Sequence of chain 1.B:
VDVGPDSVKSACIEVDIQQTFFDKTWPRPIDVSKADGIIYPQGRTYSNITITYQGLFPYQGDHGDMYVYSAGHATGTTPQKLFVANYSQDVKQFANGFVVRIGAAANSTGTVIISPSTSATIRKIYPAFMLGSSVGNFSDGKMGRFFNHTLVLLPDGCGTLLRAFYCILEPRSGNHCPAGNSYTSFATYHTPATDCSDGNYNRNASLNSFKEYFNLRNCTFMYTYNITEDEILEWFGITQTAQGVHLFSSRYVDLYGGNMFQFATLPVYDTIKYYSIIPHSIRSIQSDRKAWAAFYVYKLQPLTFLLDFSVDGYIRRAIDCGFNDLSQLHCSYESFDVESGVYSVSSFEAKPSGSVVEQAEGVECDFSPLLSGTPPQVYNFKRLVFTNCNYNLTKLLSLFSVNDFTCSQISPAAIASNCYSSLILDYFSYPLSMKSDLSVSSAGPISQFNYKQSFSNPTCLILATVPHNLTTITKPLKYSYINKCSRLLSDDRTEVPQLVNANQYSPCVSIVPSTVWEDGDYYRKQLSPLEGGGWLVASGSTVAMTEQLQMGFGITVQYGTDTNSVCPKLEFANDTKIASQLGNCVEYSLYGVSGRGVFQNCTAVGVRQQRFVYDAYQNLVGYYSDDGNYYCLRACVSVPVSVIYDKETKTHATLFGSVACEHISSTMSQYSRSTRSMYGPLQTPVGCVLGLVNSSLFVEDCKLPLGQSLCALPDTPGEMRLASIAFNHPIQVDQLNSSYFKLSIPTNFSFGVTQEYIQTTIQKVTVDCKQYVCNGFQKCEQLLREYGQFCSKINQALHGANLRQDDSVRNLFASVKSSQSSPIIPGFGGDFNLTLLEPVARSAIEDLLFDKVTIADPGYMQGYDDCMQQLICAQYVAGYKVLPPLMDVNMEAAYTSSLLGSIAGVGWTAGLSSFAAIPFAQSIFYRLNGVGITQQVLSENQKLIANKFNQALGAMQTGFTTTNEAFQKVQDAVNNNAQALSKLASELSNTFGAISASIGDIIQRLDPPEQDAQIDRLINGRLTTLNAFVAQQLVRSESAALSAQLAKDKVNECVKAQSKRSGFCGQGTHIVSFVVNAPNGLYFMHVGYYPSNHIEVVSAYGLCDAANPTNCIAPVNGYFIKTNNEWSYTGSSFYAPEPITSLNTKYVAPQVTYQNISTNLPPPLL

A small-molecule ligand and the protein it binds are described below.
Small molecule (SMILES): CC(=O)N[C@H]1[C@H](O[C@H]2[C@H](O)[C@@H](NC(C)=O)CO[C@@H]2CO)O[C@H](CO)[C@@H](O[C@@H]2O[C@H](CO[C@H]3O[C@H](CO)[C@@H](O)[C@H](O)[C@@H]3O)[C@@H](O)[C@H](O[C@H]3O[C@H](CO)[C@@H](O)[C@H](O)[C@@H]3O)[C@@H]2O)[C@@H]1O

Binding-site contacts:
Ligand atom O6 contacts residue TYR277 of chain 1.B at 3.2 Å.
Ligand atom C2 contacts residue ASN128 of chain 1.B at 2.6 Å.
Ligand atom C4 contacts residue ILE253 of chain 1.B at 4.0 Å (hydrophobic).
Ligand atom C8 contacts residue ASN128 of chain 1.B at 3.9 Å.
Ligand atom N2 contacts residue ASN128 of chain 1.B at 2.4 Å (h-bond).
Ligand atom N2 contacts residue GLU252 of chain 1.B at 4.5 Å.
Ligand atom C1 contacts residue ASN128 of chain 1.B at 1.5 Å.
Ligand atom C1 contacts residue ILE253 of chain 1.B at 4.4 Å (hydrophobic).
Ligand atom O5 contacts residue TYR277 of chain 1.B at 4.5 Å.
Ligand atom O4 contacts residue ILE253 of chain 1.B at 3.5 Å.
Ligand atom C2 contacts residue GLU252 of chain 1.B at 4.4 Å.
Ligand atom C1 contacts residue TYR277 of chain 1.B at 4.3 Å (hydrophobic).
Ligand atom C2 contacts residue TYR277 of chain 1.B at 3.7 Å (hydrophobic).
Ligand atom O5 contacts residue ASN128 of chain 1.B at 2.4 Å (h-bond).
Ligand atom O3 contacts residue TYR277 of chain 1.B at 4.0 Å.
Ligand atom O4 contacts residue ARG337 of chain 1.B at 3.7 Å.
Ligand atom O2 contacts residue TYR277 of chain 1.B at 3.2 Å.
Ligand atom C4 contacts residue ASN128 of chain 1.B at 4.3 Å.
Ligand atom C6 contacts residue ASP333 of chain 1.B at 4.0 Å.
Ligand atom C2 contacts residue TYR277 of chain 1.B at 3.6 Å (hydrophobic).
Ligand atom C3 contacts residue ILE253 of chain 1.B at 3.7 Å (hydrophobic).
Ligand atom O6 contacts residue ASP333 of chain 1.B at 3.5 Å (salt-bridge).
Ligand atom C4 contacts residue TYR277 of chain 1.B at 3.7 Å (hydrophobic).
Ligand atom C6 contacts residue TYR277 of chain 1.B at 4.2 Å (hydrophobic).
Ligand atom C5 contacts residue TYR277 of chain 1.B at 4.2 Å (hydrophobic).
Ligand atom O5 contacts residue GLU252 of chain 1.B at 4.1 Å.
Ligand atom C5 contacts residue ASN128 of chain 1.B at 3.7 Å.
Ligand atom O5 contacts residue ILE253 of chain 1.B at 4.4 Å.
Ligand atom O7 contacts residue ASN128 of chain 1.B at 3.2 Å (h-bond).
Ligand atom C3 contacts residue TYR277 of chain 1.B at 4.0 Å (hydrophobic).
Ligand atom C7 contacts residue TYR277 of chain 1.B at 4.3 Å (hydrophobic).
Ligand atom O3 contacts residue TYR277 of chain 1.B at 4.3 Å.
Ligand atom C7 contacts residue ASN128 of chain 1.B at 2.9 Å.
Ligand atom C3 contacts residue ASN128 of chain 1.B at 3.9 Å.
Ligand atom O7 contacts residue TYR277 of chain 1.B at 3.1 Å (h-bond).
Ligand atom C5 contacts residue ILE253 of chain 1.B at 3.7 Å (hydrophobic).
Ligand atom O5 contacts residue TYR277 of chain 1.B at 3.9 Å.
Ligand atom C1 contacts residue GLU252 of chain 1.B at 3.3 Å.